Binding-site contacts:
Ligand atom N3 contacts residue TYR95 of chain 1.C at 3.8 Å.
Ligand atom N5 contacts residue CYS96 of chain 1.C at 2.9 Å (h-bond).
Ligand atom C4 contacts residue ASN144 of chain 1.C at 3.9 Å.
Ligand atom C13 contacts residue CYS96 of chain 1.C at 3.4 Å (hydrophobic).
Ligand atom C10 contacts residue CYS96 of chain 1.C at 3.8 Å (hydrophobic).
Ligand atom C6 contacts residue ALA165 of chain 1.C at 3.7 Å (hydrophobic).
Ligand atom C1 contacts residue VAL31 of chain 1.C at 4.1 Å (hydrophobic).
Ligand atom C15 contacts residue CYS96 of chain 1.C at 3.2 Å (hydrophobic).
Ligand atom C11 contacts residue CYS96 of chain 1.C at 3.9 Å (hydrophobic).
Ligand atom C9 contacts residue LEU146 of chain 1.C at 3.6 Å (hydrophobic).
Ligand atom C19 contacts residue ASP103 of chain 1.C at 3.4 Å.
Ligand atom C5 contacts residue ASP166 of chain 1.C at 3.3 Å.
Ligand atom O1 contacts residue MET93 of chain 1.C at 4.0 Å.
Ligand atom C4 contacts residue GLN143 of chain 1.C at 3.4 Å.
Ligand atom C7 contacts residue LEU146 of chain 1.C at 4.0 Å (hydrophobic).
Ligand atom C1 contacts residue ILE23 of chain 1.C at 3.7 Å (hydrophobic).
Ligand atom N6 contacts residue GLY99 of chain 1.C at 3.7 Å.
Ligand atom C1 contacts residue GLY24 of chain 1.C at 4.0 Å.
Ligand atom O1 contacts residue LYS47 of chain 1.C at 3.6 Å.
Ligand atom C12 contacts residue LEU146 of chain 1.C at 3.9 Å (hydrophobic).
Ligand atom N3 contacts residue CYS96 of chain 1.C at 3.0 Å (h-bond).
Ligand atom N5 contacts residue TYR95 of chain 1.C at 3.5 Å.
Ligand atom O1 contacts residue ASP166 of chain 1.C at 3.9 Å.
Ligand atom C15 contacts residue GLY99 of chain 1.C at 3.7 Å.
Ligand atom C10 contacts residue LEU146 of chain 1.C at 3.6 Å (hydrophobic).
Ligand atom C10 contacts residue GLU94 of chain 1.C at 3.3 Å.
Ligand atom C13 contacts residue TYR95 of chain 1.C at 4.0 Å (hydrophobic).
Ligand atom C21 contacts residue ALA45 of chain 1.C at 3.8 Å (hydrophobic).
Ligand atom C19 contacts residue ASP100 of chain 1.C at 3.6 Å.
Ligand atom N3 contacts residue GLU94 of chain 1.C at 3.7 Å.
Ligand atom N3 contacts residue LEU146 of chain 1.C at 3.9 Å.
Ligand atom C10 contacts residue ALA45 of chain 1.C at 4.0 Å (hydrophobic).
Ligand atom C21 contacts residue GLU94 of chain 1.C at 3.8 Å.
Ligand atom C21 contacts residue MET93 of chain 1.C at 3.6 Å (hydrophobic).
Ligand atom C6 contacts residue ASP166 of chain 1.C at 3.1 Å.
Ligand atom C5 contacts residue ASN144 of chain 1.C at 3.4 Å.
Ligand atom C5 contacts residue GLN143 of chain 1.C at 3.8 Å.
Ligand atom C15 contacts residue TYR95 of chain 1.C at 3.7 Å (hydrophobic).
Ligand atom N7 contacts residue GLY99 of chain 1.C at 3.4 Å.
Ligand atom C17 contacts residue ILE23 of chain 1.C at 3.8 Å (hydrophobic).

Sequence of chain 1.C:
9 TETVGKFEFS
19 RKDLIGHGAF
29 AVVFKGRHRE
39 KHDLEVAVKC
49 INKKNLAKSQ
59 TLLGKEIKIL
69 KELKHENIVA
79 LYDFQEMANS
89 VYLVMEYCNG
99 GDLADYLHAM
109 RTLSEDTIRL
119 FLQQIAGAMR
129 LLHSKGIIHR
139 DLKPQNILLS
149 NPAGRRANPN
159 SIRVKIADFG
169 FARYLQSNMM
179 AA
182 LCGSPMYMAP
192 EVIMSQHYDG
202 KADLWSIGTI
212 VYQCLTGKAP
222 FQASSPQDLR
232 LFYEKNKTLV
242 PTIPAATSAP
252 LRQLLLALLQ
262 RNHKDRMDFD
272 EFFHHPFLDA

The small molecule below binds the protein below.
Small molecule (SMILES): CN1C(=O)c2ccccc2N(C)c2nc(Nc3cnn(C4CCNCC4)c3)ncc21